Binding-site contacts:
Ligand atom C1 contacts residue ASN801 of chain 1.B at 1.4 Å.
Ligand atom C7 contacts residue ASN801 of chain 1.B at 3.7 Å.
Ligand atom C4 contacts residue ASN801 of chain 1.B at 4.2 Å.
Ligand atom O5 contacts residue ASN801 of chain 1.B at 2.3 Å (h-bond).
Ligand atom C3 contacts residue ASN801 of chain 1.B at 3.8 Å.
Ligand atom O6 contacts residue SER803 of chain 1.B at 3.7 Å.
Ligand atom C1 contacts residue SER803 of chain 1.B at 3.6 Å.
Ligand atom N2 contacts residue ASN801 of chain 1.B at 3.0 Å (h-bond).
Ligand atom C2 contacts residue ASN801 of chain 1.B at 2.5 Å.
Ligand atom C6 contacts residue SER803 of chain 1.B at 4.3 Å.
Ligand atom O7 contacts residue ASN801 of chain 1.B at 4.0 Å.
Ligand atom C5 contacts residue SER803 of chain 1.B at 3.7 Å.
Ligand atom C5 contacts residue ASN801 of chain 1.B at 3.6 Å.
Ligand atom C6 contacts residue GLN804 of chain 1.B at 4.3 Å.
Ligand atom O5 contacts residue SER803 of chain 1.B at 3.6 Å.
Ligand atom O6 contacts residue GLN804 of chain 1.B at 2.9 Å (h-bond).

This protein binds this small molecule.
Small molecule (SMILES): CC(=O)N[C@@H]1[C@@H](O)[C@H](O)[C@@H](CO)O[C@H]1O

Sequence of chain 1.B:
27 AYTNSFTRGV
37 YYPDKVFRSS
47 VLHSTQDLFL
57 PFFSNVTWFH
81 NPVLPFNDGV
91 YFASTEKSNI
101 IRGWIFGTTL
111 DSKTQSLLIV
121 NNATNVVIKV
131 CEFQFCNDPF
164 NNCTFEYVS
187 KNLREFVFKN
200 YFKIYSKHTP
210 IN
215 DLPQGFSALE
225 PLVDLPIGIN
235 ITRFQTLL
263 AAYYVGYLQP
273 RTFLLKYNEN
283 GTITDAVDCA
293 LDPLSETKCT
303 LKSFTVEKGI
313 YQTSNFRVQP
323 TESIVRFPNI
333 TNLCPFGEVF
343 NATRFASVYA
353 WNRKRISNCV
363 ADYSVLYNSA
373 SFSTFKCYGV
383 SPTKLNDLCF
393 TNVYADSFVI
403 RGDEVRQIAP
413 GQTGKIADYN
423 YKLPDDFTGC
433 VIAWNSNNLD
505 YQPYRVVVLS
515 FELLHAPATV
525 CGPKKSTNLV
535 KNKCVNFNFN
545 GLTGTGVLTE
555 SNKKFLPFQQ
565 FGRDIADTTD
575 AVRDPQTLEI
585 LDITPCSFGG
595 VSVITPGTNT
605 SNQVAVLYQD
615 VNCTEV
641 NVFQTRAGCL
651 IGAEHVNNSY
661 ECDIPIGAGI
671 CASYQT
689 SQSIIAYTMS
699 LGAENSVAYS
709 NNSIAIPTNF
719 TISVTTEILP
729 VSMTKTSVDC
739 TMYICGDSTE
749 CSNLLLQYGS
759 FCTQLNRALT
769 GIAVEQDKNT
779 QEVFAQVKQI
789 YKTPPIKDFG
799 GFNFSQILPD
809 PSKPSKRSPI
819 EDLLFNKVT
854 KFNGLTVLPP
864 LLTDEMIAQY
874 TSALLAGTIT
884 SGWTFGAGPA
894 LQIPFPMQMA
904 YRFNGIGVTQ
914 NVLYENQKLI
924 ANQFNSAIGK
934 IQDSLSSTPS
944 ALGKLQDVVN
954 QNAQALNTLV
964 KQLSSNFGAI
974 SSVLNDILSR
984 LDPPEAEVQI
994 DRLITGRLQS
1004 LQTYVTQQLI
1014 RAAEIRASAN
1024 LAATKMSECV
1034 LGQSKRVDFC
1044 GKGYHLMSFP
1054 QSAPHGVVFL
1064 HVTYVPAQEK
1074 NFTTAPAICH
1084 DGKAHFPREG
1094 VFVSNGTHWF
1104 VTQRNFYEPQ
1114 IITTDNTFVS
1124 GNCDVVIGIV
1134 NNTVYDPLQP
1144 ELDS